The small molecule below binds the protein below.
Small molecule (SMILES): CCCCCCCCCC(=O)N(CCO)C[C@@H](O)[C@@H](O)[C@@H](O)[C@@H](O)CO

Binding-site contacts:
Ligand atom C60 contacts residue HIS150 of chain 1.B at 4.5 Å.
Ligand atom C40 contacts residue GLU155 of chain 1.B at 4.5 Å.
Ligand atom C1 contacts residue PRO146 of chain 1.B at 4.1 Å (hydrophobic).
Ligand atom C37 contacts residue GLU155 of chain 1.B at 4.3 Å.
Ligand atom C0 contacts residue VAL142 of chain 1.B at 4.0 Å (hydrophobic).
Ligand atom C18 contacts residue TRP151 of chain 1.B at 3.8 Å (hydrophobic).
Ligand atom O63 contacts residue HIS150 of chain 1.B at 4.1 Å.
Ligand atom C21 contacts residue TRP151 of chain 1.B at 4.0 Å (hydrophobic).
Ligand atom O47 contacts residue GLU155 of chain 1.B at 3.6 Å.
Ligand atom O47 contacts residue ARG153 of chain 1.B at 3.5 Å (salt-bridge).
Ligand atom C15 contacts residue TRP151 of chain 1.B at 4.0 Å (hydrophobic).
Ligand atom C9 contacts residue TYR177 of chain 1.B at 4.4 Å (hydrophobic).
Ligand atom C37 contacts residue ASN174 of chain 1.B at 4.2 Å.
Ligand atom C24 contacts residue ASN174 of chain 1.B at 4.4 Å.
Ligand atom O47 contacts residue ASP154 of chain 1.B at 3.9 Å.
Ligand atom C60 contacts residue ASN174 of chain 1.B at 4.4 Å.
Ligand atom C9 contacts residue TRP151 of chain 1.B at 4.3 Å (hydrophobic).
Ligand atom C27 contacts residue TRP151 of chain 1.B at 4.2 Å (hydrophobic).
Ligand atom C18 contacts residue ALA176 of chain 1.B at 4.1 Å (hydrophobic).
Ligand atom C60 contacts residue TRP151 of chain 1.B at 4.1 Å (hydrophobic).
Ligand atom C1 contacts residue ALA180 of chain 1.B at 4.3 Å (hydrophobic).
Ligand atom C24 contacts residue ALA176 of chain 1.B at 3.7 Å (hydrophobic).
Ligand atom C18 contacts residue TYR177 of chain 1.B at 4.2 Å (hydrophobic).
Ligand atom O47 contacts residue ASN174 of chain 1.B at 4.0 Å.
Ligand atom C40 contacts residue ASP154 of chain 1.B at 4.5 Å.
Ligand atom C1 contacts residue TYR177 of chain 1.B at 3.9 Å (hydrophobic).
Ligand atom C9 contacts residue ALA180 of chain 1.B at 4.2 Å (hydrophobic).
Ligand atom C12 contacts residue TYR177 of chain 1.B at 3.7 Å (hydrophobic).
Ligand atom O49 contacts residue GLU155 of chain 1.B at 4.2 Å.
Ligand atom O63 contacts residue TRP151 of chain 1.B at 4.4 Å.
Ligand atom C12 contacts residue ALA180 of chain 1.B at 4.0 Å (hydrophobic).
Ligand atom O49 contacts residue ASP154 of chain 1.B at 3.3 Å (salt-bridge).
Ligand atom C0 contacts residue ILE184 of chain 1.B at 4.4 Å (hydrophobic).
Ligand atom C0 contacts residue PRO146 of chain 1.B at 3.8 Å (hydrophobic).
Ligand atom C24 contacts residue TRP151 of chain 1.B at 4.1 Å (hydrophobic).
Ligand atom C1 contacts residue SER181 of chain 1.B at 4.5 Å.
Ligand atom C36 contacts residue GLU155 of chain 1.B at 4.2 Å.
Ligand atom C60 contacts residue ARG153 of chain 1.B at 4.0 Å.
Ligand atom O34 contacts residue ALA176 of chain 1.B at 4.1 Å.

Sequence of chain 1.B:
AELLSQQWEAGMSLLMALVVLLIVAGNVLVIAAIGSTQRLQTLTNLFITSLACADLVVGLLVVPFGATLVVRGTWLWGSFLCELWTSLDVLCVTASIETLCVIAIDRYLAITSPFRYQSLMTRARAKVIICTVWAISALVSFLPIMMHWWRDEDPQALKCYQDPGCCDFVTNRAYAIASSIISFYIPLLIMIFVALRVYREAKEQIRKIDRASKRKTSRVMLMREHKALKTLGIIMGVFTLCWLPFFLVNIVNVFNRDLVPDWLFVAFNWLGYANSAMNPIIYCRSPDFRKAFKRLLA